Binding-site contacts:
Ligand atom N06 contacts residue GLU81 of chain 1.B at 2.7 Å (salt-bridge).
Ligand atom C14 contacts residue GLU84 of chain 1.B at 4.2 Å.
Ligand atom F16 contacts residue PHE80 of chain 1.B at 3.8 Å.
Ligand atom C04 contacts residue ASP131 of chain 1.B at 3.2 Å.
Ligand atom F15 contacts residue GLU81 of chain 1.B at 4.5 Å.
Ligand atom C11 contacts residue GLU81 of chain 1.B at 4.1 Å.
Ligand atom C13 contacts residue GLU84 of chain 1.B at 4.3 Å.
Ligand atom F16 contacts residue GLU84 of chain 1.B at 3.0 Å.
Ligand atom F15 contacts residue GLY79 of chain 1.B at 4.0 Å.
Ligand atom O21 contacts residue GLU81 of chain 1.B at 3.6 Å (salt-bridge).
Ligand atom C09 contacts residue MET85 of chain 1.B at 4.2 Å (hydrophobic).
Ligand atom N03 contacts residue GLU81 of chain 1.B at 2.8 Å (salt-bridge).
Ligand atom C12 contacts residue GLU84 of chain 1.B at 3.9 Å.
Ligand atom S02 contacts residue GLU81 of chain 1.B at 3.7 Å.
Ligand atom C12 contacts residue GLU81 of chain 1.B at 3.6 Å.
Ligand atom C05 contacts residue ASP131 of chain 1.B at 3.3 Å.
Ligand atom F17 contacts residue GLU84 of chain 1.B at 4.5 Å.
Ligand atom S02 contacts residue MET85 of chain 1.B at 4.3 Å.
Ligand atom C09 contacts residue GLU81 of chain 1.B at 3.2 Å.
Ligand atom C14 contacts residue GLY79 of chain 1.B at 4.0 Å.
Ligand atom C08 contacts residue GLU81 of chain 1.B at 4.4 Å.
Ligand atom F17 contacts residue GLY79 of chain 1.B at 3.7 Å.
Ligand atom F16 contacts residue GLY79 of chain 1.B at 3.5 Å.
Ligand atom C08 contacts residue LEU463 of chain 1.B at 3.2 Å (hydrophobic).
Ligand atom O21 contacts residue MET85 of chain 1.B at 3.0 Å.
Ligand atom C04 contacts residue GLU81 of chain 1.B at 4.0 Å.
Ligand atom C10 contacts residue VAL132 of chain 1.B at 4.2 Å (hydrophobic).
Ligand atom N03 contacts residue ASP131 of chain 1.B at 4.4 Å.
Ligand atom C10 contacts residue LEU457 of chain 1.B at 3.2 Å (hydrophobic).
Ligand atom C05 contacts residue GLU81 of chain 1.B at 3.8 Å.
Ligand atom O01 contacts residue ASP131 of chain 1.B at 3.7 Å.
Ligand atom C10 contacts residue ASP131 of chain 1.B at 4.0 Å.
Ligand atom F16 contacts residue GLU81 of chain 1.B at 3.6 Å.
Ligand atom O21 contacts residue GLU84 of chain 1.B at 3.4 Å.
Ligand atom C07 contacts residue GLU81 of chain 1.B at 2.9 Å.

This small molecule binds to this protein.
Small molecule (SMILES): CCN(CC)CCNS(=O)(=O)c1cccc(C(F)(F)F)c1

Sequence of chain 1.B:
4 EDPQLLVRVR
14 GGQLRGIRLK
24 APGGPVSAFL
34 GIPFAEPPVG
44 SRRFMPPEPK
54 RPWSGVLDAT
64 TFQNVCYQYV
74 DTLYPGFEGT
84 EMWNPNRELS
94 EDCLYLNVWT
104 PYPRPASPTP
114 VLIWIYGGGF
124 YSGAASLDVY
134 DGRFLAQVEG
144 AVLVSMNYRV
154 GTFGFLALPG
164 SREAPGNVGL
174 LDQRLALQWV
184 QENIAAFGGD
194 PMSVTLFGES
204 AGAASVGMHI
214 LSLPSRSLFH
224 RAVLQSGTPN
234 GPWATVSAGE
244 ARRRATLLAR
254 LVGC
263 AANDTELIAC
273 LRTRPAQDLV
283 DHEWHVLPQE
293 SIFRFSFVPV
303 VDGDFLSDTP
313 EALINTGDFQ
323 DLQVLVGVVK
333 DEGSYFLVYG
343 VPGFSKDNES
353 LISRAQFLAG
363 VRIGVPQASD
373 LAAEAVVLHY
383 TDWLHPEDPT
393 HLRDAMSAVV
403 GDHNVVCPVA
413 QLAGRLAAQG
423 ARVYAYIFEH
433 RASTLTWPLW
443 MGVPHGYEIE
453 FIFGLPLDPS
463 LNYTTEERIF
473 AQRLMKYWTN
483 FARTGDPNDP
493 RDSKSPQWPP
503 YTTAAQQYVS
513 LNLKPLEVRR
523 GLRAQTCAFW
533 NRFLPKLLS